Sequence of chain 1.C:
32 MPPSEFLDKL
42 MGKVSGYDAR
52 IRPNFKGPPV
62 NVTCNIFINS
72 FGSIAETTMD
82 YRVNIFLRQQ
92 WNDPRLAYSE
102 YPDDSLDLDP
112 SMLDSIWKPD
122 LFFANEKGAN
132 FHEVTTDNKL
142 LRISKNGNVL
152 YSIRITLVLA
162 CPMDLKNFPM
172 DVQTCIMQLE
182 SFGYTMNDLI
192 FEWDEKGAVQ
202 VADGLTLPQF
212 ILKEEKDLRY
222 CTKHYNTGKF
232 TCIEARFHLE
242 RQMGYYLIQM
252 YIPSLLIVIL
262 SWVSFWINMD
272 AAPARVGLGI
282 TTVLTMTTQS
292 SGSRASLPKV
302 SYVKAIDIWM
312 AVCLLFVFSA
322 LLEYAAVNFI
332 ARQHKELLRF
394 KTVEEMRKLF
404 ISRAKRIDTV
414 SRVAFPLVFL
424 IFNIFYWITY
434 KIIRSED

Binding-site contacts:
Ligand atom C contacts residue SER153 of chain 1.D at 4.3 Å.
Ligand atom CA contacts residue PHE87 of chain 1.D at 4.0 Å (hydrophobic).
Ligand atom CA contacts residue PHE231 of chain 1.C at 4.4 Å (hydrophobic).
Ligand atom CA contacts residue LEU141 of chain 1.D at 4.3 Å (hydrophobic).
Ligand atom N contacts residue PHE231 of chain 1.C at 3.4 Å.
Ligand atom C contacts residue PHE87 of chain 1.D at 3.7 Å (hydrophobic).
Ligand atom CA contacts residue PHE183 of chain 1.C at 3.9 Å (hydrophobic).
Ligand atom OXT contacts residue ARG89 of chain 1.D at 3.8 Å.
Ligand atom O contacts residue THR228 of chain 1.C at 3.5 Å.
Ligand atom N contacts residue TYR226 of chain 1.C at 4.1 Å.
Ligand atom OXT contacts residue PHE87 of chain 1.D at 3.3 Å.
Ligand atom O contacts residue PHE87 of chain 1.D at 4.4 Å.
Ligand atom OXT contacts residue SER153 of chain 1.D at 3.6 Å.
Ligand atom N contacts residue PHE87 of chain 1.D at 4.3 Å.
Ligand atom C contacts residue THR228 of chain 1.C at 4.4 Å.
Ligand atom N contacts residue PHE183 of chain 1.C at 4.0 Å.
Ligand atom OXT contacts residue PHE183 of chain 1.C at 4.3 Å.
Ligand atom O contacts residue ARG89 of chain 1.D at 3.1 Å (salt-bridge).
Ligand atom C contacts residue ARG89 of chain 1.D at 3.8 Å.
Ligand atom N contacts residue THR228 of chain 1.C at 4.0 Å.

Sequence of chain 1.D:
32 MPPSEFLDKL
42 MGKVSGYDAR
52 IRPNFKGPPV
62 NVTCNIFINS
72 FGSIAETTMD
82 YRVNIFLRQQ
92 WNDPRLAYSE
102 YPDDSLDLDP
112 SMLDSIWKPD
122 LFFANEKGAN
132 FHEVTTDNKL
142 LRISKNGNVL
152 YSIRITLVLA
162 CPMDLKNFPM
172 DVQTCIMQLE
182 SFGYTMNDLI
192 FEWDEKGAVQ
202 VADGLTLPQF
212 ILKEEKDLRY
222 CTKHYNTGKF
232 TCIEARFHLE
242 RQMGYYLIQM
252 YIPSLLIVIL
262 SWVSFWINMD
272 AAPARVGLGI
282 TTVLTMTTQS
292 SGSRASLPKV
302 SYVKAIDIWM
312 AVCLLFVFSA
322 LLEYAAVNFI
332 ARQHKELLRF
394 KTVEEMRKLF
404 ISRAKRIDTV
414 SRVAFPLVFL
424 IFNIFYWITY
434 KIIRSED

A small-molecule ligand and the protein it binds are described below.
Small molecule (SMILES): NCC(=O)O